Sequence of chain 1.B:
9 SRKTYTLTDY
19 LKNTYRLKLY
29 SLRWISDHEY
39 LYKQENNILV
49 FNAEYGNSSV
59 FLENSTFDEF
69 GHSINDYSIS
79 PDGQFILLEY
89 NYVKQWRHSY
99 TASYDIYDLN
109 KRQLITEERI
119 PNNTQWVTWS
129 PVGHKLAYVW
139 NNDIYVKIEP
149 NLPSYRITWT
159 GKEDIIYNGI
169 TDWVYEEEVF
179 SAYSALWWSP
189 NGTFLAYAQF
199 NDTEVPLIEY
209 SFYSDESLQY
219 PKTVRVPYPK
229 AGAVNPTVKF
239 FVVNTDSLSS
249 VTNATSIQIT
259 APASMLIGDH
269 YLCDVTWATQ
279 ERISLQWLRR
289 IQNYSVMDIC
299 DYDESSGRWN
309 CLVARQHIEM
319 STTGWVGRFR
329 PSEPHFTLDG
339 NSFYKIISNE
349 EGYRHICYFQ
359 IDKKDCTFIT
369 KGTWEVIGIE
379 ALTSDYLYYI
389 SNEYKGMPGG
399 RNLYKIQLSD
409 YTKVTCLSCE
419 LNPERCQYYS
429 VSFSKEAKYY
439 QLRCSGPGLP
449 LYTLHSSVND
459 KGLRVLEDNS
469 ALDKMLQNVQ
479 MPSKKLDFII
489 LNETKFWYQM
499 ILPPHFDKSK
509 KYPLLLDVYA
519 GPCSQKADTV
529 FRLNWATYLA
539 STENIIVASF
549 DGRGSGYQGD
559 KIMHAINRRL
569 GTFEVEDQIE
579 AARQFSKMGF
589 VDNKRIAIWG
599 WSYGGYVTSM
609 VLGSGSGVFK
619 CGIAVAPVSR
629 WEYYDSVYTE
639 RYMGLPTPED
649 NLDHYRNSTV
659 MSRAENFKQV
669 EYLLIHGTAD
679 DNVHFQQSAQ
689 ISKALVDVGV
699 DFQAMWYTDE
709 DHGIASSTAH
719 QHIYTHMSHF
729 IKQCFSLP

The protein below binds the small molecule below.
Small molecule (SMILES): CC(=O)N[C@@H]1[C@@H](O)[C@H](O)[C@@H](CO)O[C@H]1O

Binding-site contacts:
Ligand atom O7 contacts residue THR320 of chain 1.B at 3.6 Å.
Ligand atom C2 contacts residue ASN291 of chain 1.B at 2.6 Å.
Ligand atom O5 contacts residue ILE289 of chain 1.B at 3.6 Å.
Ligand atom C8 contacts residue ASN291 of chain 1.B at 3.3 Å.
Ligand atom C7 contacts residue ASN291 of chain 1.B at 3.0 Å.
Ligand atom C5 contacts residue ILE289 of chain 1.B at 4.3 Å (hydrophobic).
Ligand atom N2 contacts residue SER319 of chain 1.B at 4.3 Å.
Ligand atom O7 contacts residue ASN291 of chain 1.B at 3.9 Å.
Ligand atom C8 contacts residue TYR292 of chain 1.B at 4.4 Å (hydrophobic).
Ligand atom N2 contacts residue ASN291 of chain 1.B at 2.3 Å (h-bond).
Ligand atom C1 contacts residue ILE289 of chain 1.B at 4.0 Å (hydrophobic).
Ligand atom C5 contacts residue ASN291 of chain 1.B at 4.2 Å.
Ligand atom C8 contacts residue SER319 of chain 1.B at 3.4 Å.
Ligand atom C1 contacts residue ASN291 of chain 1.B at 2.0 Å.
Ligand atom O5 contacts residue ASN291 of chain 1.B at 2.8 Å (h-bond).
Ligand atom O7 contacts residue SER319 of chain 1.B at 2.7 Å (h-bond).
Ligand atom C8 contacts residue MET318 of chain 1.B at 3.3 Å (hydrophobic).
Ligand atom C7 contacts residue SER319 of chain 1.B at 3.2 Å.
Ligand atom O6 contacts residue ARG566 of chain 1.B at 4.0 Å.
Ligand atom C3 contacts residue ASN291 of chain 1.B at 3.9 Å.